A protein and the small-molecule ligand that binds it are described below.
Small molecule (SMILES): Cc1ccc(C(=O)Nc2ccc(S(=O)(=O)O)c3cc(S(=O)(=O)O)cc(S(=O)(=O)O)c23)cc1NC(=O)c1cccc(NC(=O)Nc2cccc(C(=O)Nc3cc(C(=O)Nc4ccc(S(=O)(=O)O)c5cc(S(=O)(=O)O)cc(S(=O)(=O)O)c45)ccc3C)c2)c1

Sequence of chain 1.B:
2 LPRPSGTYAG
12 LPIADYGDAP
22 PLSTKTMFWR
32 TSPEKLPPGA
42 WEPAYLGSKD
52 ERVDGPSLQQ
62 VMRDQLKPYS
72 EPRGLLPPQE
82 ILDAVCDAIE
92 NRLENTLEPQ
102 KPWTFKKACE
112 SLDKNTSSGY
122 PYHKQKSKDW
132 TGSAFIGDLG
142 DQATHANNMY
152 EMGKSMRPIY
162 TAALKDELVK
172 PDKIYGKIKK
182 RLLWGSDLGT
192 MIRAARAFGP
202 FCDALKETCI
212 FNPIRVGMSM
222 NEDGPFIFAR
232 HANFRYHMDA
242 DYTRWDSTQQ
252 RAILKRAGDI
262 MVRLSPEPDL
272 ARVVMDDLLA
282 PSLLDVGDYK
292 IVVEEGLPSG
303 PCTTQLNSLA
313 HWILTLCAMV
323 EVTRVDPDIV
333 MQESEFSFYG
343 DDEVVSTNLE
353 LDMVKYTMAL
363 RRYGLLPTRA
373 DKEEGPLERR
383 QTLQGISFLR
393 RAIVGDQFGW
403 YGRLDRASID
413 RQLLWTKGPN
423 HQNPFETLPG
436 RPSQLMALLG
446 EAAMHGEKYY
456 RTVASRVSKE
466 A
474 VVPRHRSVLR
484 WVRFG

Binding-site contacts:
Ligand atom O84 contacts residue TRP42 of chain 1.B at 3.0 Å.
Ligand atom O86 contacts residue ALA409 of chain 1.B at 3.7 Å.
Ligand atom O79 contacts residue PRO39 of chain 1.B at 2.8 Å (h-bond).
Ligand atom C72 contacts residue TRP42 of chain 1.B at 4.0 Å (hydrophobic).
Ligand atom O79 contacts residue PRO38 of chain 1.B at 3.3 Å.
Ligand atom C72 contacts residue GLY40 of chain 1.B at 3.8 Å.
Ligand atom S73 contacts residue ALA41 of chain 1.B at 4.1 Å.
Ligand atom C74 contacts residue GLY40 of chain 1.B at 4.0 Å.
Ligand atom O84 contacts residue ARG413 of chain 1.B at 2.7 Å (salt-bridge).
Ligand atom C76 contacts residue TRP42 of chain 1.B at 4.1 Å (hydrophobic).
Ligand atom O85 contacts residue ARG413 of chain 1.B at 3.6 Å.
Ligand atom O84 contacts residue ALA409 of chain 1.B at 3.6 Å.
Ligand atom C76 contacts residue ALA41 of chain 1.B at 3.8 Å (hydrophobic).
Ligand atom C76 contacts residue GLY40 of chain 1.B at 3.9 Å.
Ligand atom C71 contacts residue GLY40 of chain 1.B at 4.3 Å.
Ligand atom O64 contacts residue PRO39 of chain 1.B at 4.1 Å.
Ligand atom O86 contacts residue ARG413 of chain 1.B at 3.7 Å.
Ligand atom C61 contacts residue PRO39 of chain 1.B at 4.0 Å (hydrophobic).
Ligand atom C69 contacts residue ALA41 of chain 1.B at 3.9 Å (hydrophobic).
Ligand atom O78 contacts residue PRO38 of chain 1.B at 4.3 Å.
Ligand atom O85 contacts residue TRP42 of chain 1.B at 2.6 Å (h-bond).
Ligand atom O82 contacts residue TRP42 of chain 1.B at 3.4 Å (h-bond).
Ligand atom S73 contacts residue PRO39 of chain 1.B at 4.3 Å.
Ligand atom O85 contacts residue ALA41 of chain 1.B at 3.3 Å.
Ligand atom O77 contacts residue PRO38 of chain 1.B at 3.1 Å.
Ligand atom C58 contacts residue PRO39 of chain 1.B at 4.1 Å (hydrophobic).
Ligand atom C74 contacts residue ALA41 of chain 1.B at 3.4 Å (hydrophobic).
Ligand atom O79 contacts residue GLY40 of chain 1.B at 3.6 Å.
Ligand atom S83 contacts residue ALA41 of chain 1.B at 4.2 Å.
Ligand atom S73 contacts residue PRO38 of chain 1.B at 3.9 Å.
Ligand atom O81 contacts residue ALA409 of chain 1.B at 3.6 Å.
Ligand atom S83 contacts residue ARG413 of chain 1.B at 3.8 Å.
Ligand atom O81 contacts residue TRP42 of chain 1.B at 4.3 Å.
Ligand atom C68 contacts residue GLY40 of chain 1.B at 3.7 Å.
Ligand atom O86 contacts residue ASP412 of chain 1.B at 3.8 Å.
Ligand atom S83 contacts residue TRP42 of chain 1.B at 3.6 Å.
Ligand atom C69 contacts residue GLY40 of chain 1.B at 3.9 Å.
Ligand atom O77 contacts residue ALA41 of chain 1.B at 3.7 Å.
Ligand atom C66 contacts residue GLY40 of chain 1.B at 3.8 Å.
Ligand atom O79 contacts residue ALA41 of chain 1.B at 3.2 Å (h-bond).